A small-molecule ligand and the protein it binds are described below.
Small molecule (SMILES): CC(C)c1cc(-c2cc(N)on2)c(O)cc1O

Sequence of chain 1.A:
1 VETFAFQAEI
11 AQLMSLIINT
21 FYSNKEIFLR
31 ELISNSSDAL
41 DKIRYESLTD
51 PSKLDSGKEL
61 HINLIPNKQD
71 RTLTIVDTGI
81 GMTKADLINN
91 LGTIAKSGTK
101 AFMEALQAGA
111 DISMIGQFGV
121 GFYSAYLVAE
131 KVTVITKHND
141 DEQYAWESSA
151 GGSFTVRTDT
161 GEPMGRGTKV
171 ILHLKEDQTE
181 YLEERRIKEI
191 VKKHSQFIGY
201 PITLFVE

Binding-site contacts:
Ligand atom C10 contacts residue THR168 of chain 1.A at 3.9 Å.
Ligand atom O12 contacts residue MET82 of chain 1.A at 3.4 Å.
Ligand atom O08 contacts residue ASN35 of chain 1.A at 3.4 Å.
Ligand atom C10 contacts residue MET82 of chain 1.A at 3.9 Å (hydrophobic).
Ligand atom N11 contacts residue MET82 of chain 1.A at 3.7 Å.
Ligand atom C17 contacts residue PHE122 of chain 1.A at 3.7 Å (hydrophobic).
Ligand atom O09 contacts residue THR168 of chain 1.A at 3.6 Å.
Ligand atom N11 contacts residue ALA39 of chain 1.A at 3.7 Å.
Ligand atom O09 contacts residue ASP77 of chain 1.A at 2.6 Å (salt-bridge).
Ligand atom N15 contacts residue LYS42 of chain 1.A at 3.7 Å.
Ligand atom C16 contacts residue PHE122 of chain 1.A at 3.4 Å (hydrophobic).
Ligand atom O09 contacts residue SER36 of chain 1.A at 3.9 Å.
Ligand atom C14 contacts residue MET82 of chain 1.A at 3.7 Å (hydrophobic).
Ligand atom O12 contacts residue ILE80 of chain 1.A at 3.7 Å.
Ligand atom C17 contacts residue LEU91 of chain 1.A at 3.7 Å (hydrophobic).
Ligand atom C03 contacts residue THR168 of chain 1.A at 3.8 Å.
Ligand atom O08 contacts residue LEU32 of chain 1.A at 3.7 Å.
Ligand atom C02 contacts residue ASN35 of chain 1.A at 3.7 Å.
Ligand atom O12 contacts residue GLY81 of chain 1.A at 3.0 Å (h-bond).
Ligand atom N11 contacts residue THR168 of chain 1.A at 3.1 Å (h-bond).
Ligand atom C13 contacts residue GLY81 of chain 1.A at 3.6 Å.
Ligand atom C06 contacts residue ASN35 of chain 1.A at 3.9 Å.
Ligand atom C07 contacts residue PHE122 of chain 1.A at 3.7 Å (hydrophobic).
Ligand atom N11 contacts residue GLY81 of chain 1.A at 3.9 Å.
Ligand atom N15 contacts residue MET82 of chain 1.A at 3.7 Å.
Ligand atom C03 contacts residue ASP77 of chain 1.A at 3.5 Å.
Ligand atom C01 contacts residue ASN35 of chain 1.A at 3.5 Å.
Ligand atom N15 contacts residue GLY81 of chain 1.A at 3.5 Å (h-bond).
Ligand atom C10 contacts residue ALA39 of chain 1.A at 3.9 Å (hydrophobic).
Ligand atom C13 contacts residue MET82 of chain 1.A at 3.3 Å (hydrophobic).
Ligand atom O08 contacts residue VAL170 of chain 1.A at 3.6 Å.
Ligand atom C05 contacts residue MET82 of chain 1.A at 4.0 Å (hydrophobic).
Ligand atom C02 contacts residue SER36 of chain 1.A at 3.9 Å.
Ligand atom C02 contacts residue ASP77 of chain 1.A at 3.5 Å.
Ligand atom C17 contacts residue ASN35 of chain 1.A at 3.7 Å.
Ligand atom N15 contacts residue ILE80 of chain 1.A at 3.8 Å.
Ligand atom C07 contacts residue ASN35 of chain 1.A at 3.7 Å.
Ligand atom O12 contacts residue THR168 of chain 1.A at 4.0 Å.
Ligand atom C16 contacts residue LEU91 of chain 1.A at 3.7 Å (hydrophobic).
Ligand atom O09 contacts residue ALA39 of chain 1.A at 3.1 Å.